Sequence of chain 1.B:
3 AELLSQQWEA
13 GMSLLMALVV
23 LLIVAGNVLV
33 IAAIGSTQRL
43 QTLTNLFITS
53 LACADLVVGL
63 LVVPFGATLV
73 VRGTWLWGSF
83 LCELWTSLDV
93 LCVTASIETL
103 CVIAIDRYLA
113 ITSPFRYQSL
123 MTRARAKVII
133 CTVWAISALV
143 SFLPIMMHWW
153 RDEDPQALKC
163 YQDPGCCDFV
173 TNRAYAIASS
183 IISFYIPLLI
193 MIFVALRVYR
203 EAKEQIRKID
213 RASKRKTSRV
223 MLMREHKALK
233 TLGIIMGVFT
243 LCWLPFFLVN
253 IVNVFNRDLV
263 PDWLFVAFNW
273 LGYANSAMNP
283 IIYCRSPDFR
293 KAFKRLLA

Sequence of chain 1.A:
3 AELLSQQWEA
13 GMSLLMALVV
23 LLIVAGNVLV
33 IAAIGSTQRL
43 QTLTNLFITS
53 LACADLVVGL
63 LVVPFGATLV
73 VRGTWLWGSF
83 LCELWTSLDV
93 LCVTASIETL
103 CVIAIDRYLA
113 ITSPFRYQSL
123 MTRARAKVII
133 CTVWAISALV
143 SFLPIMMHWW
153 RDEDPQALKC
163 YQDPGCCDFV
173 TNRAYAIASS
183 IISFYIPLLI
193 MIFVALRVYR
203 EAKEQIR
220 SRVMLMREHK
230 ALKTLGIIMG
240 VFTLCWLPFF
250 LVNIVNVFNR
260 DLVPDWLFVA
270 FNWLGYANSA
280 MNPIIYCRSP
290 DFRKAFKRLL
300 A

This small molecule binds to this protein.
Small molecule (SMILES): CCCCCCCCCC(=O)N(CCO)C[C@@H](O)[C@@H](O)[C@@H](O)[C@@H](O)CO

Binding-site contacts:
Ligand atom C24 contacts residue LEU122 of chain 1.A at 3.8 Å (hydrophobic).
Ligand atom C15 contacts residue ARG127 of chain 1.A at 3.7 Å.
Ligand atom C21 contacts residue VAL256 of chain 1.B at 4.4 Å (hydrophobic).
Ligand atom C24 contacts residue VAL256 of chain 1.B at 3.6 Å (hydrophobic).
Ligand atom O63 contacts residue PHE257 of chain 1.B at 3.5 Å (h-bond).
Ligand atom O34 contacts residue PHE257 of chain 1.B at 3.3 Å (h-bond).
Ligand atom O34 contacts residue LEU122 of chain 1.A at 4.0 Å.
Ligand atom C60 contacts residue ARG175 of chain 1.B at 3.1 Å.
Ligand atom C18 contacts residue LEU122 of chain 1.A at 3.7 Å (hydrophobic).
Ligand atom C18 contacts residue PHE257 of chain 1.B at 3.6 Å (hydrophobic).
Ligand atom C35 contacts residue ARG175 of chain 1.B at 3.8 Å.
Ligand atom C21 contacts residue LEU122 of chain 1.A at 3.9 Å (hydrophobic).
Ligand atom O63 contacts residue ARG175 of chain 1.B at 3.8 Å.
Ligand atom C12 contacts residue PHE257 of chain 1.B at 4.0 Å (hydrophobic).
Ligand atom C30 contacts residue PHE257 of chain 1.B at 3.6 Å (hydrophobic).
Ligand atom C24 contacts residue ARG175 of chain 1.B at 3.3 Å.
Ligand atom O63 contacts residue VAL256 of chain 1.B at 4.3 Å.
Ligand atom C18 contacts residue ARG127 of chain 1.A at 4.4 Å.
Ligand atom C18 contacts residue VAL256 of chain 1.B at 4.2 Å (hydrophobic).
Ligand atom O63 contacts residue ASN258 of chain 1.B at 4.2 Å.
Ligand atom C27 contacts residue ARG127 of chain 1.A at 3.5 Å.
Ligand atom C21 contacts residue ARG127 of chain 1.A at 3.6 Å.
Ligand atom C0 contacts residue MET123 of chain 1.A at 3.9 Å (hydrophobic).
Ligand atom C36 contacts residue PHE257 of chain 1.B at 3.6 Å (hydrophobic).
Ligand atom C21 contacts residue ARG175 of chain 1.B at 3.6 Å.
Ligand atom C24 contacts residue PHE257 of chain 1.B at 4.0 Å (hydrophobic).
Ligand atom N33 contacts residue PHE257 of chain 1.B at 3.7 Å.
Ligand atom C27 contacts residue ARG175 of chain 1.B at 3.2 Å.
Ligand atom N33 contacts residue ARG175 of chain 1.B at 4.4 Å.
Ligand atom C27 contacts residue VAL256 of chain 1.B at 4.5 Å (hydrophobic).
Ligand atom C30 contacts residue ARG175 of chain 1.B at 4.2 Å.
Ligand atom C24 contacts residue ARG127 of chain 1.A at 4.2 Å.
Ligand atom C12 contacts residue ILE179 of chain 1.B at 4.4 Å (hydrophobic).
Ligand atom C15 contacts residue LEU122 of chain 1.A at 4.1 Å (hydrophobic).
Ligand atom C15 contacts residue PHE257 of chain 1.B at 4.4 Å (hydrophobic).
Ligand atom O63 contacts residue ARG259 of chain 1.B at 4.2 Å.
Ligand atom C27 contacts residue LEU122 of chain 1.A at 4.3 Å (hydrophobic).
Ligand atom C0 contacts residue ILE131 of chain 1.A at 4.3 Å (hydrophobic).